Sequence of chain 1.I:
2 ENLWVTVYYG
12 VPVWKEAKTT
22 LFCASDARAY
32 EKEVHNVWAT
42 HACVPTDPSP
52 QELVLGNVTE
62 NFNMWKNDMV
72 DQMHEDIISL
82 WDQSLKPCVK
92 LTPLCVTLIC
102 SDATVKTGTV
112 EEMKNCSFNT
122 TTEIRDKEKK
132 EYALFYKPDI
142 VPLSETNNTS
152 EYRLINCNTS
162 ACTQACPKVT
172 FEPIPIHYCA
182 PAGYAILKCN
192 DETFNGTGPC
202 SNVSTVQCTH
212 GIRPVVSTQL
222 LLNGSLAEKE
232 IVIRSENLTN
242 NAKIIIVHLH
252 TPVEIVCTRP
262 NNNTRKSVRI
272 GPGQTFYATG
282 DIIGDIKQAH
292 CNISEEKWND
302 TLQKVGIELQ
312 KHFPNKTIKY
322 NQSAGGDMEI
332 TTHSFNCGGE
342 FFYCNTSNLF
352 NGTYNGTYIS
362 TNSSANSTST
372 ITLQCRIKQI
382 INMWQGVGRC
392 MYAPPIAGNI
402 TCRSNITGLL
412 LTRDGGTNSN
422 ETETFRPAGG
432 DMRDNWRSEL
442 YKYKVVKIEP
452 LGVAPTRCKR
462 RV

This small molecule binds to this protein.
Small molecule (SMILES): CC(=O)N[C@@H]1[C@@H](O)[C@H](O)[C@@H](CO)O[C@H]1O

Binding-site contacts:
Ligand atom C5 contacts residue ASN316 of chain 1.I at 3.7 Å.
Ligand atom N2 contacts residue ASN316 of chain 1.I at 3.0 Å (h-bond).
Ligand atom C2 contacts residue ASN316 of chain 1.I at 2.5 Å.
Ligand atom C7 contacts residue ASN316 of chain 1.I at 3.4 Å.
Ligand atom C8 contacts residue PRO315 of chain 1.I at 4.2 Å (hydrophobic).
Ligand atom O7 contacts residue ASN316 of chain 1.I at 3.4 Å (h-bond).
Ligand atom O5 contacts residue ASN316 of chain 1.I at 2.3 Å (h-bond).
Ligand atom C3 contacts residue ASN316 of chain 1.I at 3.8 Å.
Ligand atom C1 contacts residue ASN316 of chain 1.I at 1.4 Å.
Ligand atom C4 contacts residue ASN316 of chain 1.I at 4.2 Å.